Sequence of chain 1.G:
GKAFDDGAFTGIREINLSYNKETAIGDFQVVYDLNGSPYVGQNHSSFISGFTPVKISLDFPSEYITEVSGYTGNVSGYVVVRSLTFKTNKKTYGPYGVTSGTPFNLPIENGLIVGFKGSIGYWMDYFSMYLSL

This protein binds this small molecule.
Small molecule (SMILES): CO[C@H]1O[C@H](CO)[C@H](O)[C@H](O)[C@H]1O

Binding-site contacts:
Ligand atom C7 contacts residue TYR78 of chain 1.G at 3.9 Å (hydrophobic).
Ligand atom C6 contacts residue ASP125 of chain 1.G at 3.5 Å.
Ligand atom O6 contacts residue TYR122 of chain 1.G at 3.3 Å (h-bond).
Ligand atom O1 contacts residue TYR78 of chain 1.G at 3.8 Å.
Ligand atom C4 contacts residue GLY121 of chain 1.G at 4.4 Å.
Ligand atom C6 contacts residue VAL80 of chain 1.G at 4.0 Å (hydrophobic).
Ligand atom O6 contacts residue GLY121 of chain 1.G at 3.9 Å.
Ligand atom C6 contacts residue TRP123 of chain 1.G at 3.7 Å (hydrophobic).
Ligand atom C3 contacts residue GLY1 of chain 1.G at 4.0 Å.
Ligand atom O3 contacts residue GLY1 of chain 1.G at 2.9 Å (h-bond).
Ligand atom C7 contacts residue TYR122 of chain 1.G at 3.5 Å (hydrophobic).
Ligand atom O4 contacts residue GLY1 of chain 1.G at 3.2 Å (h-bond).
Ligand atom O6 contacts residue VAL80 of chain 1.G at 3.9 Å.
Ligand atom C1 contacts residue GLY121 of chain 1.G at 4.5 Å.
Ligand atom C5 contacts residue TYR122 of chain 1.G at 4.1 Å (hydrophobic).
Ligand atom O1 contacts residue TYR122 of chain 1.G at 3.9 Å.
Ligand atom O4 contacts residue GLY121 of chain 1.G at 3.1 Å.
Ligand atom C4 contacts residue TYR78 of chain 1.G at 3.8 Å (hydrophobic).
Ligand atom O6 contacts residue ASP125 of chain 1.G at 2.9 Å (salt-bridge).
Ligand atom C3 contacts residue TYR78 of chain 1.G at 3.7 Å (hydrophobic).
Ligand atom C4 contacts residue ASP125 of chain 1.G at 3.3 Å.
Ligand atom O5 contacts residue TYR122 of chain 1.G at 3.0 Å (h-bond).
Ligand atom C2 contacts residue GLY121 of chain 1.G at 4.4 Å.
Ligand atom O5 contacts residue GLY121 of chain 1.G at 3.9 Å.
Ligand atom O6 contacts residue TRP123 of chain 1.G at 3.2 Å (h-bond).
Ligand atom C6 contacts residue TYR78 of chain 1.G at 3.7 Å (hydrophobic).
Ligand atom O4 contacts residue TYR122 of chain 1.G at 3.9 Å.
Ligand atom C6 contacts residue TYR122 of chain 1.G at 4.0 Å (hydrophobic).
Ligand atom C2 contacts residue GLY1 of chain 1.G at 4.3 Å.
Ligand atom O4 contacts residue ASP125 of chain 1.G at 2.9 Å (salt-bridge).
Ligand atom C1 contacts residue TYR122 of chain 1.G at 3.5 Å (hydrophobic).
Ligand atom C2 contacts residue PHE47 of chain 1.G at 4.5 Å (hydrophobic).
Ligand atom C5 contacts residue TYR78 of chain 1.G at 3.7 Å (hydrophobic).
Ligand atom C4 contacts residue GLY1 of chain 1.G at 4.0 Å.
Ligand atom C5 contacts residue ASP125 of chain 1.G at 4.0 Å.